Sequence of chain 1.B:
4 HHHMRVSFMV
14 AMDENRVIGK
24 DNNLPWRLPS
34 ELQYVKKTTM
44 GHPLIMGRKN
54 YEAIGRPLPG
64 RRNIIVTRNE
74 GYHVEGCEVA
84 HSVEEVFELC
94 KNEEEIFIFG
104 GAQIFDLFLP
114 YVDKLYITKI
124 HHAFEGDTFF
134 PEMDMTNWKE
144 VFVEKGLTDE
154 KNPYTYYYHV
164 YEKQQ

Binding-site contacts:
Ligand atom N1 contacts residue NDP1 of chain 1.E at 3.8 Å.
Ligand atom N1E contacts residue ALA14 of chain 1.B at 3.6 Å (h-bond).
Ligand atom N1 contacts residue ALA14 of chain 1.B at 3.5 Å.
Ligand atom C6 contacts residue NDP1 of chain 1.E at 3.5 Å.
Ligand atom N1F contacts residue NDP1 of chain 1.E at 3.7 Å.
Ligand atom N3 contacts residue ALA14 of chain 1.B at 3.8 Å.
Ligand atom N1E contacts residue MET12 of chain 1.B at 3.6 Å (h-bond).
Ligand atom C1D contacts residue GLU34 of chain 1.B at 3.8 Å.
Ligand atom C1K contacts residue ILE57 of chain 1.B at 3.7 Å (hydrophobic).
Ligand atom O1G contacts residue ASN53 of chain 1.B at 2.7 Å (h-bond).
Ligand atom C2 contacts residue VAL13 of chain 1.B at 3.5 Å (hydrophobic).
Ligand atom N1E contacts residue VAL13 of chain 1.B at 3.3 Å (h-bond).
Ligand atom O1G contacts residue ILE57 of chain 1.B at 3.4 Å.
Ligand atom N3 contacts residue MET12 of chain 1.B at 3.3 Å.
Ligand atom C2 contacts residue GLU34 of chain 1.B at 3.6 Å.
Ligand atom C1I contacts residue PHE102 of chain 1.B at 3.6 Å (hydrophobic).
Ligand atom C1H contacts residue PHE102 of chain 1.B at 3.8 Å (hydrophobic).
Ligand atom C1Y contacts residue NDP1 of chain 1.E at 3.7 Å.
Ligand atom N3 contacts residue VAL13 of chain 1.B at 3.4 Å (h-bond).
Ligand atom C1Y contacts residue ASN53 of chain 1.B at 3.4 Å.
Ligand atom N1 contacts residue VAL38 of chain 1.B at 3.5 Å.
Ligand atom N1E contacts residue GLU34 of chain 1.B at 2.8 Å (salt-bridge).
Ligand atom C2 contacts residue ALA14 of chain 1.B at 3.5 Å (hydrophobic).
Ligand atom N3 contacts residue NDP1 of chain 1.E at 3.6 Å (h-bond).
Ligand atom N1E contacts residue THR121 of chain 1.B at 3.6 Å.
Ligand atom C1U contacts residue ILE57 of chain 1.B at 3.8 Å (hydrophobic).
Ligand atom O1G contacts residue NDP1 of chain 1.E at 3.6 Å.
Ligand atom N1E contacts residue VAL38 of chain 1.B at 3.4 Å.
Ligand atom C5 contacts residue NDP1 of chain 1.E at 3.1 Å.
Ligand atom C4 contacts residue MET12 of chain 1.B at 3.4 Å (hydrophobic).
Ligand atom N1F contacts residue PHE102 of chain 1.B at 3.4 Å (h-bond).
Ligand atom O1G contacts residue PHE102 of chain 1.B at 3.3 Å.
Ligand atom C6 contacts residue GLU34 of chain 1.B at 3.8 Å.
Ligand atom C1H contacts residue NDP1 of chain 1.E at 3.4 Å.
Ligand atom C2 contacts residue VAL38 of chain 1.B at 3.4 Å (hydrophobic).
Ligand atom C1I contacts residue NDP1 of chain 1.E at 3.3 Å.
Ligand atom C1D contacts residue LEU27 of chain 1.B at 3.7 Å (hydrophobic).
Ligand atom N1 contacts residue GLU34 of chain 1.B at 2.9 Å (salt-bridge).
Ligand atom N1F contacts residue MET12 of chain 1.B at 2.7 Å (h-bond).
Ligand atom C4 contacts residue NDP1 of chain 1.E at 3.2 Å.

The small molecule below binds the protein below.
Small molecule (SMILES): COc1cc([C@@H](O)C#Cc2c(C)nc(N)nc2N)cc(OC)c1OC